Binding-site contacts:
Ligand atom C8 contacts residue GLN225 of chain 1.D at 3.7 Å.
Ligand atom N2 contacts residue HIS228 of chain 1.D at 3.8 Å.
Ligand atom C5 contacts residue ASN58 of chain 1.C at 3.7 Å.
Ligand atom O5 contacts residue ASN58 of chain 1.C at 2.4 Å (h-bond).
Ligand atom C6 contacts residue GLU21 of chain 1.C at 3.9 Å.
Ligand atom O7 contacts residue HIS228 of chain 1.D at 4.3 Å.
Ligand atom C4 contacts residue ASN58 of chain 1.C at 4.2 Å.
Ligand atom O6 contacts residue GLU21 of chain 1.C at 4.4 Å.
Ligand atom C7 contacts residue HIS228 of chain 1.D at 3.8 Å.
Ligand atom C7 contacts residue ASN58 of chain 1.C at 3.4 Å.
Ligand atom C2 contacts residue ASN58 of chain 1.C at 2.4 Å.
Ligand atom N2 contacts residue ASN58 of chain 1.C at 2.8 Å (h-bond).
Ligand atom O7 contacts residue ALA59 of chain 1.C at 4.4 Å.
Ligand atom C8 contacts residue HIS228 of chain 1.D at 3.4 Å.
Ligand atom O7 contacts residue ASN58 of chain 1.C at 3.5 Å (h-bond).
Ligand atom O3 contacts residue HIS228 of chain 1.D at 3.6 Å.
Ligand atom C8 contacts residue ASN58 of chain 1.C at 3.6 Å.
Ligand atom C3 contacts residue ASN58 of chain 1.C at 3.8 Å.
Ligand atom C1 contacts residue ASN58 of chain 1.C at 1.4 Å.

A protein and the small-molecule ligand that binds it are described below.
Small molecule (SMILES): CC(=O)N[C@@H]1[C@@H](O)[C@H](O)[C@@H](CO)O[C@H]1O

Sequence of chain 1.D:
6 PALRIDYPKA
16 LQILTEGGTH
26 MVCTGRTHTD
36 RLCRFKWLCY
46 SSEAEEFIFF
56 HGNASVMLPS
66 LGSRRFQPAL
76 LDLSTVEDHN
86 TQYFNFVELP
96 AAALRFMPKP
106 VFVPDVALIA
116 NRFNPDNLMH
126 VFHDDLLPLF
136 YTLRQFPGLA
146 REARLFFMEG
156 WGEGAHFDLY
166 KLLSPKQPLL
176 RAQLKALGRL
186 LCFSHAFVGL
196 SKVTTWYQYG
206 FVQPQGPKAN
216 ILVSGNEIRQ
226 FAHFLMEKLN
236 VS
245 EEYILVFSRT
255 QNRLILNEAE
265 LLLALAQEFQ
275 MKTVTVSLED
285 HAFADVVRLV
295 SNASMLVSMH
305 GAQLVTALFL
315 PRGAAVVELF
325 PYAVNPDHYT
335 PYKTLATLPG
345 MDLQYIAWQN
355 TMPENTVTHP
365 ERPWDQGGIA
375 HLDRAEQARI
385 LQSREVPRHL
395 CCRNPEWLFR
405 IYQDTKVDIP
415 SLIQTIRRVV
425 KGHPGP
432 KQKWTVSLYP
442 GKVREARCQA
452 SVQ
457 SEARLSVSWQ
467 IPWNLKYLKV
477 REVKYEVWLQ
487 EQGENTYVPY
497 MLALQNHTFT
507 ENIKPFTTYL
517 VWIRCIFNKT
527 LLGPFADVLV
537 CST

Sequence of chain 1.C:
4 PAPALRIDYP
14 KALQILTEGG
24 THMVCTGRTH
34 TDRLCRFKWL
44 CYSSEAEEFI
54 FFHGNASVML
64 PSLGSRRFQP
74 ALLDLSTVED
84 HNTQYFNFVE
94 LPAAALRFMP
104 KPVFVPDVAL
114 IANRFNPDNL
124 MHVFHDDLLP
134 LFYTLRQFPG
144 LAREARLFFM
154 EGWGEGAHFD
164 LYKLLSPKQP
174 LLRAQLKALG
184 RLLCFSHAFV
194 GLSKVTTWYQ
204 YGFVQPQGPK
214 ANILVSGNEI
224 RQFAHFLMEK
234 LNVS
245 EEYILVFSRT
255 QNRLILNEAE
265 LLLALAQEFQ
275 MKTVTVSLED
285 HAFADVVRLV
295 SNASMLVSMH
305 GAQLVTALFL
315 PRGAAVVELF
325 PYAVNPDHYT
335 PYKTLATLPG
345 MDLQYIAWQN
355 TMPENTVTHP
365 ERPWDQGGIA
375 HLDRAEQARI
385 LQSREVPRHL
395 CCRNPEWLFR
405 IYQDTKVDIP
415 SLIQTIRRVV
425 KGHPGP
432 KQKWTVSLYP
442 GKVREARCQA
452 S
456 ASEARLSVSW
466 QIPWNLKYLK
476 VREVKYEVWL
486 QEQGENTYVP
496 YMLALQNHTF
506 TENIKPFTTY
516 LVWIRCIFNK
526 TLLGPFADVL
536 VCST